A protein and the small-molecule ligand that binds it are described below.
Small molecule (SMILES): N/C=N\c1c(C(=O)O)ncn1[C@@H]1O[C@H](COP(=O)(O)O)[C@@H](O)[C@H]1O

Binding-site contacts:
Ligand atom N4 contacts residue CYS201 of chain 1.A at 2.9 Å (h-bond).
Ligand atom C9 contacts residue MPD1 of chain 1.L at 3.6 Å.
Ligand atom O4 contacts residue GLY198 of chain 1.A at 3.4 Å.
Ligand atom P1 contacts residue SER199 of chain 1.A at 3.6 Å.
Ligand atom O1 contacts residue SER286 of chain 1.A at 3.7 Å.
Ligand atom N4 contacts residue THR203 of chain 1.A at 3.2 Å (h-bond).
Ligand atom O2 contacts residue ASN173 of chain 1.A at 3.7 Å.
Ligand atom C6 contacts residue ASP234 of chain 1.A at 3.6 Å.
Ligand atom O1 contacts residue GLY283 of chain 1.A at 3.0 Å.
Ligand atom C2 contacts residue MET284 of chain 1.A at 3.7 Å (hydrophobic).
Ligand atom O3 contacts residue MET255 of chain 1.A at 3.6 Å.
Ligand atom O5 contacts residue GLY257 of chain 1.A at 2.8 Å (h-bond).
Ligand atom C5 contacts residue ASP234 of chain 1.A at 3.7 Å.
Ligand atom C6 contacts residue MET51 of chain 1.A at 3.7 Å (hydrophobic).
Ligand atom C1 contacts residue GLY285 of chain 1.A at 3.4 Å.
Ligand atom O6 contacts residue TYR281 of chain 1.A at 2.6 Å (h-bond).
Ligand atom O1 contacts residue MET284 of chain 1.A at 3.2 Å (h-bond).
Ligand atom O3 contacts residue ASP234 of chain 1.A at 2.7 Å (salt-bridge).
Ligand atom C9 contacts residue ILE200 of chain 1.A at 3.5 Å (hydrophobic).
Ligand atom N4 contacts residue MPD1 of chain 1.L at 3.0 Å (h-bond).
Ligand atom O3 contacts residue ALA49 of chain 1.A at 3.5 Å.
Ligand atom C7 contacts residue ASP234 of chain 1.A at 3.6 Å.
Ligand atom C8 contacts residue TYR281 of chain 1.A at 3.5 Å (hydrophobic).
Ligand atom O1 contacts residue GLY312 of chain 1.A at 3.3 Å.
Ligand atom C2 contacts residue ILE200 of chain 1.A at 3.5 Å (hydrophobic).
Ligand atom O7 contacts residue GLY236 of chain 1.A at 2.9 Å (h-bond).
Ligand atom O9 contacts residue MPD1 of chain 1.L at 3.4 Å.
Ligand atom O7 contacts residue SER199 of chain 1.A at 2.8 Å (h-bond).
Ligand atom O9 contacts residue GLU311 of chain 1.A at 2.8 Å (salt-bridge).
Ligand atom C1 contacts residue GLU311 of chain 1.A at 3.6 Å.
Ligand atom O2 contacts residue ASP234 of chain 1.A at 2.5 Å (salt-bridge).
Ligand atom O6 contacts residue SER199 of chain 1.A at 2.6 Å (h-bond).
Ligand atom O1 contacts residue GLY285 of chain 1.A at 2.8 Å (h-bond).
Ligand atom O7 contacts residue GLY198 of chain 1.A at 3.4 Å.
Ligand atom N1 contacts residue MET284 of chain 1.A at 3.0 Å (h-bond).
Ligand atom O6 contacts residue SER258 of chain 1.A at 3.0 Å (h-bond).
Ligand atom C10 contacts residue CYS201 of chain 1.A at 2.1 Å (hydrophobic).
Ligand atom N3 contacts residue CYS201 of chain 1.A at 2.7 Å.
Ligand atom O5 contacts residue SER258 of chain 1.A at 3.5 Å (h-bond).
Ligand atom O4 contacts residue GLY235 of chain 1.A at 3.5 Å.

Sequence of chain 1.A:
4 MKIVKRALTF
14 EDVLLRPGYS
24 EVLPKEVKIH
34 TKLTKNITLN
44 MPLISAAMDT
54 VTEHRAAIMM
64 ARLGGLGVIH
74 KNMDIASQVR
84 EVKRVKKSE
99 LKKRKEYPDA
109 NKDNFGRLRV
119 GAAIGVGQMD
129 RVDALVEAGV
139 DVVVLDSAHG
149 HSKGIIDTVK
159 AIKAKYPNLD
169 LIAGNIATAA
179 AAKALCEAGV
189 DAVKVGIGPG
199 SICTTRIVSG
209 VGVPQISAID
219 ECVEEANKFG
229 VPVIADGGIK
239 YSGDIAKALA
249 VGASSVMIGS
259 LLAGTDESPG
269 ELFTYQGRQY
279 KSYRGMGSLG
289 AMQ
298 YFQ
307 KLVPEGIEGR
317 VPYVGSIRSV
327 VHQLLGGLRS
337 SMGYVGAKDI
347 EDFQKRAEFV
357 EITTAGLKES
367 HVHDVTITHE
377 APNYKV